The small molecule below binds the protein below.
Small molecule (SMILES): CC(=O)N[C@H]1[C@H](O[C@H]2[C@H](O)[C@@H](NC(C)=O)CO[C@@H]2CO)O[C@H](CO)[C@@H](O)[C@@H]1O

Sequence of chain 2.A:
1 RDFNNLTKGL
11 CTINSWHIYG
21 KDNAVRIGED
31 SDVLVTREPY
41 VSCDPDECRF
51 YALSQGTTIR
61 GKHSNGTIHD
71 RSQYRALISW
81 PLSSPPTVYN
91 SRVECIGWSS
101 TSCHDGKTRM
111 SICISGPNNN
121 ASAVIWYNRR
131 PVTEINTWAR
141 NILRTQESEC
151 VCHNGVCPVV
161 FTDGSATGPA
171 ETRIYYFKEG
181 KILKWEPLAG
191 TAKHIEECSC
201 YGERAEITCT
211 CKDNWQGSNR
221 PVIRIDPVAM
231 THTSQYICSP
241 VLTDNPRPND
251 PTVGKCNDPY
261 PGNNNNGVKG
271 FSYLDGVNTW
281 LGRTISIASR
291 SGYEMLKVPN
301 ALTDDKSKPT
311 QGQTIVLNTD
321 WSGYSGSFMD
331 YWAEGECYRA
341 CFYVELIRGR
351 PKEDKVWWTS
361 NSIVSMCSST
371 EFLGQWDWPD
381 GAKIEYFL

Binding-site contacts:
Ligand atom O7 contacts residue ASN5 of chain 2.A at 4.1 Å.
Ligand atom C5 contacts residue ASN154 of chain 2.A at 3.5 Å.
Ligand atom O3 contacts residue ASP2 of chain 2.A at 2.7 Å (salt-bridge).
Ligand atom O5 contacts residue ASN5 of chain 2.A at 2.3 Å (h-bond).
Ligand atom C5 contacts residue ASP2 of chain 2.A at 4.1 Å.
Ligand atom C8 contacts residue PHE3 of chain 2.A at 3.4 Å (hydrophobic).
Ligand atom C6 contacts residue ASP2 of chain 2.A at 3.2 Å.
Ligand atom O5 contacts residue ASN154 of chain 2.A at 3.9 Å.
Ligand atom C3 contacts residue ASP2 of chain 2.A at 3.9 Å.
Ligand atom C7 contacts residue PHE3 of chain 2.A at 3.5 Å (hydrophobic).
Ligand atom C3 contacts residue ASN5 of chain 2.A at 3.8 Å.
Ligand atom C1 contacts residue ASN5 of chain 2.A at 1.4 Å.
Ligand atom C8 contacts residue ASP2 of chain 2.A at 3.7 Å.
Ligand atom O5 contacts residue ASP2 of chain 2.A at 3.7 Å.
Ligand atom C1 contacts residue PHE3 of chain 2.A at 3.7 Å (hydrophobic).
Ligand atom O6 contacts residue ASP2 of chain 2.A at 2.8 Å (salt-bridge).
Ligand atom C7 contacts residue ASP2 of chain 2.A at 3.9 Å.
Ligand atom N2 contacts residue PHE3 of chain 2.A at 2.8 Å (h-bond).
Ligand atom C6 contacts residue ASN154 of chain 2.A at 4.4 Å.
Ligand atom N2 contacts residue ASN5 of chain 2.A at 2.8 Å (h-bond).
Ligand atom C7 contacts residue ASN5 of chain 2.A at 3.7 Å.
Ligand atom C2 contacts residue ASN5 of chain 2.A at 2.4 Å.
Ligand atom C4 contacts residue ASN154 of chain 2.A at 4.5 Å.
Ligand atom C2 contacts residue PHE3 of chain 2.A at 3.7 Å (hydrophobic).
Ligand atom C8 contacts residue ASN154 of chain 2.A at 4.1 Å.
Ligand atom N2 contacts residue ASP2 of chain 2.A at 3.9 Å.
Ligand atom C1 contacts residue ASN154 of chain 2.A at 4.0 Å.
Ligand atom C3 contacts residue PHE3 of chain 2.A at 4.3 Å (hydrophobic).
Ligand atom C5 contacts residue ASN5 of chain 2.A at 3.6 Å.
Ligand atom O6 contacts residue ASN154 of chain 2.A at 3.3 Å (h-bond).
Ligand atom C4 contacts residue ASN5 of chain 2.A at 4.2 Å.
Ligand atom O7 contacts residue ASP2 of chain 2.A at 4.4 Å.